Sequence of chain 45.E:
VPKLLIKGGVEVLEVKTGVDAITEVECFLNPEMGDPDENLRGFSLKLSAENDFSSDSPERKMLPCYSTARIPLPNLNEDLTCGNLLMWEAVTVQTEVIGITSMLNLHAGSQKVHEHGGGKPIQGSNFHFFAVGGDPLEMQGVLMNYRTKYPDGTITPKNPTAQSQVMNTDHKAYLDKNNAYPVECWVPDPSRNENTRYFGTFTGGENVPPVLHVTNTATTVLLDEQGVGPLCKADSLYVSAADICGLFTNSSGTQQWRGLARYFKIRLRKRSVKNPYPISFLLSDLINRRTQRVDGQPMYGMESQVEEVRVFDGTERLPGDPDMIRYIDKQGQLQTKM

The protein below binds the small molecule below.
Small molecule (SMILES): CC(=O)N[C@H]1[C@H]([C@H](O)[C@H](O)CO)O[C@@](O[C@H](CO)[C@@H](O)[C@@H]2O[C@@H](C(=O)O)C[C@H](O)[C@H]2NC(C)=O)(C(=O)O)C[C@@H]1O

Sequence of chain 45.D:
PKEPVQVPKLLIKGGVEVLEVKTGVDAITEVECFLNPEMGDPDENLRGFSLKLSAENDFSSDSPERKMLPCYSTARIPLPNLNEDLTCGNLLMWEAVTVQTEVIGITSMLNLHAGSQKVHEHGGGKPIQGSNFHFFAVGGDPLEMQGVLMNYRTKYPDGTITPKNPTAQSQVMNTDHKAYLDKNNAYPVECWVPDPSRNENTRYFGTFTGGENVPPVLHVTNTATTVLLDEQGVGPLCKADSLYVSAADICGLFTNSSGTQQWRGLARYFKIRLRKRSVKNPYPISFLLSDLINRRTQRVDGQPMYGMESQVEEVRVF

Sequence of chain 45.A:
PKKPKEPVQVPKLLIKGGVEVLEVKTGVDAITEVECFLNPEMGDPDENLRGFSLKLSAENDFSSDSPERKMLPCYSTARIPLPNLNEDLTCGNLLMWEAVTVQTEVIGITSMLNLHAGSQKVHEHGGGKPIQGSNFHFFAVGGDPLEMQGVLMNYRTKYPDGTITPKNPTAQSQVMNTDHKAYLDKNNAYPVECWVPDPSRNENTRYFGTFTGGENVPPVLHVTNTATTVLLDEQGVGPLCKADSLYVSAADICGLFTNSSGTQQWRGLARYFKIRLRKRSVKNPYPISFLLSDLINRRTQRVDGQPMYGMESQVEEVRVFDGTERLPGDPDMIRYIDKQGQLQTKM

Binding-site contacts:
Ligand atom N5 contacts residue ASN272 of chain 45.E at 3.2 Å (h-bond).
Ligand atom C9 contacts residue GLN278 of chain 45.E at 3.3 Å.
Ligand atom O1B contacts residue THR276 of chain 45.E at 3.4 Å (h-bond).
Ligand atom O1A contacts residue ASN272 of chain 45.E at 3.6 Å.
Ligand atom C11 contacts residue PHE270 of chain 45.E at 3.9 Å (hydrophobic).
Ligand atom C11 contacts residue ASN272 of chain 45.E at 3.5 Å.
Ligand atom O1A contacts residue THR276 of chain 45.E at 2.6 Å (h-bond).
Ligand atom C7 contacts residue LEU62 of chain 45.E at 3.8 Å (hydrophobic).
Ligand atom C7 contacts residue GLN278 of chain 45.E at 3.9 Å.
Ligand atom O8 contacts residue GLN278 of chain 45.E at 3.5 Å (h-bond).
Ligand atom O1B contacts residue SER274 of chain 45.E at 3.3 Å (h-bond).
Ligand atom N5 contacts residue LEU62 of chain 45.E at 3.9 Å.
Ligand atom C11 contacts residue THR276 of chain 45.E at 3.4 Å.
Ligand atom O9 contacts residue GLN278 of chain 45.E at 4.0 Å.
Ligand atom C6 contacts residue LYS68 of chain 45.E at 4.0 Å.
Ligand atom C11 contacts residue LEU62 of chain 45.E at 3.5 Å (hydrophobic).
Ligand atom O8 contacts residue ASN272 of chain 45.E at 3.5 Å (h-bond).
Ligand atom O9 contacts residue LEU67 of chain 45.E at 3.1 Å.
Ligand atom C11 contacts residue GLN278 of chain 45.E at 3.5 Å.
Ligand atom C10 contacts residue GLN278 of chain 45.E at 4.0 Å.
Ligand atom C10 contacts residue ASN272 of chain 45.E at 3.9 Å.
Ligand atom C1 contacts residue THR276 of chain 45.E at 3.3 Å.
Ligand atom C11 contacts residue PHE65 of chain 45.E at 3.7 Å (hydrophobic).
Ligand atom O7 contacts residue LEU62 of chain 45.E at 3.3 Å.
Ligand atom C9 contacts residue LEU67 of chain 45.E at 4.0 Å (hydrophobic).
Ligand atom C8 contacts residue GLN278 of chain 45.E at 3.7 Å.
Ligand atom C6 contacts residue ASN272 of chain 45.E at 3.7 Å.
Ligand atom C11 contacts residue PHE75 of chain 45.A at 3.5 Å (hydrophobic).
Ligand atom O8 contacts residue LYS68 of chain 45.E at 3.3 Å.
Ligand atom O10 contacts residue LEU62 of chain 45.E at 2.8 Å.
Ligand atom C1 contacts residue LYS68 of chain 45.E at 3.8 Å.
Ligand atom O9 contacts residue LYS68 of chain 45.E at 2.9 Å (salt-bridge).
Ligand atom O8 contacts residue THR276 of chain 45.E at 4.0 Å.
Ligand atom C9 contacts residue LYS68 of chain 45.E at 3.8 Å.
Ligand atom O1B contacts residue LYS68 of chain 45.E at 3.1 Å.
Ligand atom C11 contacts residue HIS138 of chain 45.D at 3.5 Å.
Ligand atom O1A contacts residue LYS68 of chain 45.E at 3.8 Å.
Ligand atom C10 contacts residue LEU62 of chain 45.E at 3.1 Å (hydrophobic).
Ligand atom N5 contacts residue GLN278 of chain 45.E at 3.7 Å.
Ligand atom O10 contacts residue PHE75 of chain 45.A at 3.9 Å.